A small-molecule ligand and the protein it binds are described below.
Small molecule (SMILES): CC(=O)N[C@@H]1[C@@H](O)[C@H](O)[C@@H](CO)O[C@H]1O

Sequence of chain 28.B:
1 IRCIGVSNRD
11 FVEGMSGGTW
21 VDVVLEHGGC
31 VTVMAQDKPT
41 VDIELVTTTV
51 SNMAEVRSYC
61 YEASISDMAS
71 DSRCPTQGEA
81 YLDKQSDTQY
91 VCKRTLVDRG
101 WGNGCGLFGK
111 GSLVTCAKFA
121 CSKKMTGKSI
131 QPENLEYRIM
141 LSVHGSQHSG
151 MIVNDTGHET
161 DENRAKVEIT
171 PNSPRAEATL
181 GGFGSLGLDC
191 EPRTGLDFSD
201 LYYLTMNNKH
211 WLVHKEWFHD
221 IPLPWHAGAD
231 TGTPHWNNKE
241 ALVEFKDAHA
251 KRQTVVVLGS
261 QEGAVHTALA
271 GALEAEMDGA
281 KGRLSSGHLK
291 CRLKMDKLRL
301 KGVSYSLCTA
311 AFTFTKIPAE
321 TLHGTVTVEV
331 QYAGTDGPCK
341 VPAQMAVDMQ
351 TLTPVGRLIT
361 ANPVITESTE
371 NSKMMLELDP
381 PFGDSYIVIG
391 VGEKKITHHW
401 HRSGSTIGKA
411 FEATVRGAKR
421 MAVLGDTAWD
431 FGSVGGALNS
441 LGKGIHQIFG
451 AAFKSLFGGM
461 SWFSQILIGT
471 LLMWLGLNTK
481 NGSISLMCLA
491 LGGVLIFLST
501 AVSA

Binding-site contacts:
Ligand atom C7 contacts residue ASN154 of chain 28.B at 3.4 Å.
Ligand atom C2 contacts residue ASN154 of chain 28.B at 2.5 Å.
Ligand atom O5 contacts residue MET151 of chain 28.B at 3.7 Å.
Ligand atom C1 contacts residue ASN154 of chain 28.B at 1.4 Å.
Ligand atom N2 contacts residue ASN154 of chain 28.B at 2.9 Å.
Ligand atom O3 contacts residue MET151 of chain 28.B at 4.2 Å.
Ligand atom C5 contacts residue MET151 of chain 28.B at 4.1 Å (hydrophobic).
Ligand atom O7 contacts residue ASN154 of chain 28.B at 4.3 Å.
Ligand atom C4 contacts residue ASN154 of chain 28.B at 4.2 Å.
Ligand atom C5 contacts residue ASN154 of chain 28.B at 3.7 Å.
Ligand atom C1 contacts residue MET151 of chain 28.B at 4.2 Å (hydrophobic).
Ligand atom C8 contacts residue ASN154 of chain 28.B at 3.0 Å.
Ligand atom C3 contacts residue MET151 of chain 28.B at 4.1 Å (hydrophobic).
Ligand atom O4 contacts residue MET151 of chain 28.B at 4.4 Å.
Ligand atom C4 contacts residue MET151 of chain 28.B at 3.5 Å (hydrophobic).
Ligand atom C2 contacts residue MET151 of chain 28.B at 4.0 Å (hydrophobic).
Ligand atom O5 contacts residue ASN154 of chain 28.B at 2.4 Å (h-bond).
Ligand atom C3 contacts residue ASN154 of chain 28.B at 3.9 Å.